Binding-site contacts:
Ligand atom O5 contacts residue THR124 of chain 1.A at 3.9 Å.
Ligand atom C8 contacts residue ASN122 of chain 1.A at 3.8 Å.
Ligand atom N2 contacts residue ASN122 of chain 1.A at 3.0 Å (h-bond).
Ligand atom O5 contacts residue VAL125 of chain 1.A at 4.2 Å.
Ligand atom O6 contacts residue ASN84 of chain 1.A at 3.8 Å.
Ligand atom C2 contacts residue ASN122 of chain 1.A at 3.0 Å.
Ligand atom C7 contacts residue ASN122 of chain 1.A at 2.9 Å.
Ligand atom C6 contacts residue ASN128 of chain 1.A at 4.4 Å.
Ligand atom O5 contacts residue ASN122 of chain 1.A at 3.4 Å (h-bond).
Ligand atom O6 contacts residue VAL125 of chain 1.A at 4.3 Å.
Ligand atom C1 contacts residue ASN122 of chain 1.A at 2.7 Å.
Ligand atom C1 contacts residue THR124 of chain 1.A at 3.9 Å.
Ligand atom C6 contacts residue THR124 of chain 1.A at 4.4 Å.
Ligand atom C5 contacts residue THR124 of chain 1.A at 4.0 Å.
Ligand atom O7 contacts residue ASN122 of chain 1.A at 3.0 Å (h-bond).

The small molecule below binds the protein below.
Small molecule (SMILES): CC(=O)N[C@@H]1[C@@H](O)[C@H](O)[C@@H](CO)O[C@H]1O

Sequence of chain 1.A:
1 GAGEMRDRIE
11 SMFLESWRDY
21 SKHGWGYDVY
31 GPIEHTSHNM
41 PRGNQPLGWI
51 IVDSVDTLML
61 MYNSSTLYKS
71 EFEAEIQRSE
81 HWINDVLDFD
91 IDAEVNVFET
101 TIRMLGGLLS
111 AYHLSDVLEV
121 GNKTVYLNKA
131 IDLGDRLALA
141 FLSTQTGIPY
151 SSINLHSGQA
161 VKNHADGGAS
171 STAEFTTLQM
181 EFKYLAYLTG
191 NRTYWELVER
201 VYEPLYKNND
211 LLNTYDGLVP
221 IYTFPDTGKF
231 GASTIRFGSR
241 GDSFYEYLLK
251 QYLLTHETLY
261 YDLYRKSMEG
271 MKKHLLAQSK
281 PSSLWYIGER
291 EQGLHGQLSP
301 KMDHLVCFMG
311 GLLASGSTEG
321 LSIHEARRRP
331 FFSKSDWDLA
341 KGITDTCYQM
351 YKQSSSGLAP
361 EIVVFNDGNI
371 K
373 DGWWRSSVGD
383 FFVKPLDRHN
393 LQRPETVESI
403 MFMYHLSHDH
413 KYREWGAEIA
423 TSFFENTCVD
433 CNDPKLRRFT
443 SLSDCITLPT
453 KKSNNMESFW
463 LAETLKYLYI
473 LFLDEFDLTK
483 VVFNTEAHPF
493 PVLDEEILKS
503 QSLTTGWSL